This small molecule binds to this protein.
Small molecule (SMILES): N[C@H](CCc1ccccc1)[P](=O)(O)C[C@@H](Cc1ccccc1)C(=O)O

Binding-site contacts:
Ligand atom C18 contacts residue LEU404 of chain 1.C at 3.8 Å (hydrophobic).
Ligand atom C10 contacts residue GLY406 of chain 1.C at 3.7 Å.
Ligand atom O4 contacts residue GLU378 of chain 1.C at 3.1 Å (salt-bridge).
Ligand atom C13 contacts residue ALA494 of chain 1.C at 3.5 Å (hydrophobic).
Ligand atom O1 contacts residue GLY406 of chain 1.C at 2.4 Å (h-bond).
Ligand atom O3 contacts residue ZN1 of chain 1.EA at 2.3 Å.
Ligand atom O4 contacts residue LYS291 of chain 1.C at 3.0 Å (salt-bridge).
Ligand atom N contacts residue ASP296 of chain 1.C at 3.6 Å (salt-bridge).
Ligand atom N contacts residue THR403 of chain 1.C at 3.2 Å (h-bond).
Ligand atom P contacts residue ZN1 of chain 1.DA at 3.1 Å.
Ligand atom C18 contacts residue GLY406 of chain 1.C at 3.7 Å.
Ligand atom N contacts residue ZN1 of chain 1.DA at 2.3 Å.
Ligand atom C12 contacts residue LEU409 of chain 1.C at 3.8 Å (hydrophobic).
Ligand atom O3 contacts residue LYS303 of chain 1.C at 2.6 Å (salt-bridge).
Ligand atom P contacts residue ASP296 of chain 1.C at 3.6 Å.
Ligand atom C3 contacts residue ASN374 of chain 1.C at 3.2 Å.
Ligand atom C4 contacts residue ASN374 of chain 1.C at 3.2 Å.
Ligand atom C13 contacts residue PHE315 of chain 1.C at 3.4 Å (hydrophobic).
Ligand atom P contacts residue ASP376 of chain 1.C at 3.4 Å.
Ligand atom C7 contacts residue CO31 of chain 1.CA at 3.5 Å.
Ligand atom O4 contacts residue ASP296 of chain 1.C at 3.3 Å (salt-bridge).
Ligand atom C9 contacts residue GLY406 of chain 1.C at 3.4 Å.
Ligand atom O3 contacts residue ASP296 of chain 1.C at 3.4 Å (salt-bridge).
Ligand atom O4 contacts residue ZN1 of chain 1.DA at 2.2 Å.
Ligand atom C10 contacts residue MET313 of chain 1.C at 3.8 Å (hydrophobic).
Ligand atom C17 contacts residue CO31 of chain 1.CA at 3.4 Å.
Ligand atom C17 contacts residue LEU404 of chain 1.C at 2.8 Å (hydrophobic).
Ligand atom P contacts residue ZN1 of chain 1.EA at 2.8 Å.
Ligand atom P contacts residue LEU404 of chain 1.C at 3.8 Å.
Ligand atom C12 contacts residue MET309 of chain 1.C at 3.2 Å (hydrophobic).
Ligand atom N contacts residue ASP316 of chain 1.C at 2.7 Å (salt-bridge).
Ligand atom O3 contacts residue ASP376 of chain 1.C at 2.8 Å (salt-bridge).
Ligand atom O4 contacts residue ZN1 of chain 1.EA at 2.4 Å.
Ligand atom C19 contacts residue ZN1 of chain 1.DA at 3.1 Å.
Ligand atom C19 contacts residue ASP296 of chain 1.C at 3.8 Å.
Ligand atom O4 contacts residue ASP376 of chain 1.C at 3.1 Å (salt-bridge).
Ligand atom O3 contacts residue ZN1 of chain 1.DA at 3.8 Å.
Ligand atom O1 contacts residue THR405 of chain 1.C at 3.0 Å.
Ligand atom N contacts residue LYS291 of chain 1.C at 3.2 Å (salt-bridge).
Ligand atom O4 contacts residue CO31 of chain 1.CA at 3.0 Å (h-bond).

Sequence of chain 1.C:
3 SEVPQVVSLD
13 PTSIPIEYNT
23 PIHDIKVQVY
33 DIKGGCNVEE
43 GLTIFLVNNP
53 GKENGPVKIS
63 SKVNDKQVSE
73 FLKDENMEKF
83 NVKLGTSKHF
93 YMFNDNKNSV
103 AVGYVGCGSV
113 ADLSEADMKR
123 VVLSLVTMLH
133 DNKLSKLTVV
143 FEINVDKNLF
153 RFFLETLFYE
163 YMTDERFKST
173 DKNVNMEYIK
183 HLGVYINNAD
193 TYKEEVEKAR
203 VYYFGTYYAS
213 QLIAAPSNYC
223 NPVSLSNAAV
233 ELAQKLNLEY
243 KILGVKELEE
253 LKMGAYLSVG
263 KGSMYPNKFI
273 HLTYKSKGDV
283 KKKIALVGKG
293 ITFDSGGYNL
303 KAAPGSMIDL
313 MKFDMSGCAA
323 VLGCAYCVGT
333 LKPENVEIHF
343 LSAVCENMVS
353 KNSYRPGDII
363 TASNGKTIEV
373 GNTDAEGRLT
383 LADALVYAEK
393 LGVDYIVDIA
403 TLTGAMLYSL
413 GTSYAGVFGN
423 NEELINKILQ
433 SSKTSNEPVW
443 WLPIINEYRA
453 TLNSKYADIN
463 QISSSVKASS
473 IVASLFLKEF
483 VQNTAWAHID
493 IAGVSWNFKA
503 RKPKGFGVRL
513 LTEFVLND